Binding-site contacts:
Ligand atom C2 contacts residue ASN118 of chain 1.A at 2.4 Å.
Ligand atom O7 contacts residue HIS220 of chain 1.A at 3.4 Å (h-bond).
Ligand atom C8 contacts residue ASN118 of chain 1.A at 4.2 Å.
Ligand atom C8 contacts residue LEU161 of chain 1.A at 3.7 Å (hydrophobic).
Ligand atom O6 contacts residue THR120 of chain 1.A at 3.5 Å (h-bond).
Ligand atom C8 contacts residue ILE156 of chain 1.A at 3.8 Å (hydrophobic).
Ligand atom O7 contacts residue ILE156 of chain 1.A at 4.2 Å.
Ligand atom C3 contacts residue ASN118 of chain 1.A at 3.8 Å.
Ligand atom O6 contacts residue GLY121 of chain 1.A at 4.1 Å.
Ligand atom C7 contacts residue ILE156 of chain 1.A at 4.3 Å (hydrophobic).
Ligand atom O7 contacts residue ASN118 of chain 1.A at 3.0 Å (h-bond).
Ligand atom C3 contacts residue THR120 of chain 1.A at 4.3 Å.
Ligand atom C1 contacts residue THR120 of chain 1.A at 3.8 Å.
Ligand atom C7 contacts residue LEU161 of chain 1.A at 4.5 Å (hydrophobic).
Ligand atom O6 contacts residue PRO122 of chain 1.A at 3.6 Å.
Ligand atom N2 contacts residue ASN118 of chain 1.A at 2.8 Å (h-bond).
Ligand atom C7 contacts residue ASN118 of chain 1.A at 3.1 Å.
Ligand atom C1 contacts residue ASN118 of chain 1.A at 1.4 Å.
Ligand atom C8 contacts residue SER158 of chain 1.A at 3.9 Å.
Ligand atom C5 contacts residue ASN118 of chain 1.A at 3.7 Å.
Ligand atom O5 contacts residue THR120 of chain 1.A at 3.9 Å.
Ligand atom C5 contacts residue THR120 of chain 1.A at 3.9 Å.
Ligand atom C6 contacts residue THR120 of chain 1.A at 4.4 Å.
Ligand atom O5 contacts residue ASN118 of chain 1.A at 2.4 Å (h-bond).
Ligand atom C7 contacts residue HIS220 of chain 1.A at 4.4 Å.
Ligand atom C4 contacts residue ASN118 of chain 1.A at 4.2 Å.

Sequence of chain 1.A:
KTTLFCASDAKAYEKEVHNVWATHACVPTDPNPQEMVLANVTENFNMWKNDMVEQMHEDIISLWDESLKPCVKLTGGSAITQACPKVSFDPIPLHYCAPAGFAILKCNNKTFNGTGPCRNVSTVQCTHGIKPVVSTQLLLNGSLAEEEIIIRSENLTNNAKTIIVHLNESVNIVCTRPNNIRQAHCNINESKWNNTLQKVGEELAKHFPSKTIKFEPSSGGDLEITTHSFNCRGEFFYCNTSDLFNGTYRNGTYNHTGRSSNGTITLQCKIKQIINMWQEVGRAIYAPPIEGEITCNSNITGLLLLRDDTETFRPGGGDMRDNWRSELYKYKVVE

The protein below binds the small molecule below.
Small molecule (SMILES): CC(=O)N[C@@H]1[C@@H](O)[C@H](O)[C@@H](CO)O[C@H]1O